Sequence of chain 1.A:
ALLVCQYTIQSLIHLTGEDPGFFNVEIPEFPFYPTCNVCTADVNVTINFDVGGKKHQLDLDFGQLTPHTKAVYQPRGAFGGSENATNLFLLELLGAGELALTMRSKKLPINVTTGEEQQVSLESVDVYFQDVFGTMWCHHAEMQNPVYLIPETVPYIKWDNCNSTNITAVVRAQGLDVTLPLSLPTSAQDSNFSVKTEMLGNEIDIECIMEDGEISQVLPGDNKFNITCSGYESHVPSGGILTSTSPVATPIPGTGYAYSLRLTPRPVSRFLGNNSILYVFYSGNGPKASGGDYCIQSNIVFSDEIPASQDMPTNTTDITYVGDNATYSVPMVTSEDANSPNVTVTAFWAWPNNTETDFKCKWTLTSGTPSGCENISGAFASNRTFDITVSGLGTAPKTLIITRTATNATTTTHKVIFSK

Binding-site contacts:
Ligand atom C7 contacts residue ASN277 of chain 1.A at 4.1 Å.
Ligand atom C4 contacts residue ASN277 of chain 1.A at 3.9 Å.
Ligand atom C5 contacts residue ASN277 of chain 1.A at 3.3 Å.
Ligand atom O5 contacts residue ASN277 of chain 1.A at 1.9 Å (h-bond).
Ligand atom C2 contacts residue ASN277 of chain 1.A at 2.4 Å.
Ligand atom O7 contacts residue VAL304 of chain 1.A at 3.3 Å.
Ligand atom O4 contacts residue ASP307 of chain 1.A at 2.9 Å (salt-bridge).
Ligand atom C3 contacts residue ASN277 of chain 1.A at 3.6 Å.
Ligand atom O7 contacts residue ASN277 of chain 1.A at 4.2 Å.
Ligand atom C5 contacts residue ASP307 of chain 1.A at 4.0 Å.
Ligand atom C1 contacts residue ASN277 of chain 1.A at 1.4 Å.
Ligand atom N2 contacts residue ASN277 of chain 1.A at 3.1 Å (h-bond).
Ligand atom C4 contacts residue ASP307 of chain 1.A at 3.3 Å.
Ligand atom C8 contacts residue VAL304 of chain 1.A at 3.6 Å (hydrophobic).
Ligand atom C7 contacts residue VAL304 of chain 1.A at 3.8 Å (hydrophobic).
Ligand atom O3 contacts residue PHE305 of chain 1.A at 4.5 Å.
Ligand atom O7 contacts residue PHE305 of chain 1.A at 4.2 Å.
Ligand atom C6 contacts residue ASN277 of chain 1.A at 4.2 Å.
Ligand atom C6 contacts residue ASP307 of chain 1.A at 3.6 Å.

The small molecule below binds the protein below.
Small molecule (SMILES): CC(=O)N[C@@H]1[C@@H](O)[C@H](O)[C@@H](CO)O[C@H]1O